Binding-site contacts:
Ligand atom N2 contacts residue ASN79 of chain 1.F at 4.3 Å.
Ligand atom C1 contacts residue ASN82 of chain 1.F at 1.4 Å.
Ligand atom C6 contacts residue ARG258 of chain 1.C at 4.0 Å.
Ligand atom C7 contacts residue ASN82 of chain 1.F at 4.0 Å.
Ligand atom C4 contacts residue ASN82 of chain 1.F at 4.2 Å.
Ligand atom C8 contacts residue ASN79 of chain 1.F at 3.9 Å.
Ligand atom C3 contacts residue ASN82 of chain 1.F at 3.8 Å.
Ligand atom O7 contacts residue ASN79 of chain 1.F at 3.4 Å (h-bond).
Ligand atom C1 contacts residue GLU67 of chain 1.F at 4.4 Å.
Ligand atom O6 contacts residue ARG258 of chain 1.C at 3.2 Å (salt-bridge).
Ligand atom N2 contacts residue GLY78 of chain 1.F at 4.4 Å.
Ligand atom C8 contacts residue HIS75 of chain 1.F at 3.5 Å.
Ligand atom C2 contacts residue ASN82 of chain 1.F at 2.5 Å.
Ligand atom C5 contacts residue ASN82 of chain 1.F at 3.6 Å.
Ligand atom O7 contacts residue GLU106 of chain 1.C at 3.7 Å.
Ligand atom C8 contacts residue ARG295 of chain 1.E at 3.7 Å.
Ligand atom O5 contacts residue ASN82 of chain 1.F at 2.3 Å (h-bond).
Ligand atom C7 contacts residue ASN79 of chain 1.F at 3.6 Å.
Ligand atom O3 contacts residue ARG258 of chain 1.C at 4.4 Å.
Ligand atom C7 contacts residue HIS75 of chain 1.F at 3.9 Å.
Ligand atom O7 contacts residue HIS75 of chain 1.F at 3.4 Å (h-bond).
Ligand atom C8 contacts residue GLY78 of chain 1.F at 4.2 Å.
Ligand atom O7 contacts residue ASN82 of chain 1.F at 4.5 Å.
Ligand atom N2 contacts residue ASN82 of chain 1.F at 3.0 Å (h-bond).

This small molecule binds to this protein.
Small molecule (SMILES): CC(=O)N[C@H]1[C@H](O[C@H]2[C@H](O)[C@@H](NC(C)=O)CO[C@@H]2CO)O[C@H](CO)[C@@H](O)[C@@H]1O

Sequence of chain 1.E:
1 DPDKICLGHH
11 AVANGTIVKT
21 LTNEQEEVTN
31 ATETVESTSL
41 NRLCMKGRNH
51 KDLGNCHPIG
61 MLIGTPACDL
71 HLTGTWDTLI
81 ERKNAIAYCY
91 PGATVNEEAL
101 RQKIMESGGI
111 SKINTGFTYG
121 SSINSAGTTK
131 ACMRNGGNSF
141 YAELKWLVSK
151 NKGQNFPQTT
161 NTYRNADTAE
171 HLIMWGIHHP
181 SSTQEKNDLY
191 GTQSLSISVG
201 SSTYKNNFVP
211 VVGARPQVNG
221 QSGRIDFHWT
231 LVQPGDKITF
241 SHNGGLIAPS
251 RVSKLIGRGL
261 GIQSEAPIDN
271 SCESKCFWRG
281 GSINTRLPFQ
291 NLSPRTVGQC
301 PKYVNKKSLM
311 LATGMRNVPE

Sequence of chain 1.C:
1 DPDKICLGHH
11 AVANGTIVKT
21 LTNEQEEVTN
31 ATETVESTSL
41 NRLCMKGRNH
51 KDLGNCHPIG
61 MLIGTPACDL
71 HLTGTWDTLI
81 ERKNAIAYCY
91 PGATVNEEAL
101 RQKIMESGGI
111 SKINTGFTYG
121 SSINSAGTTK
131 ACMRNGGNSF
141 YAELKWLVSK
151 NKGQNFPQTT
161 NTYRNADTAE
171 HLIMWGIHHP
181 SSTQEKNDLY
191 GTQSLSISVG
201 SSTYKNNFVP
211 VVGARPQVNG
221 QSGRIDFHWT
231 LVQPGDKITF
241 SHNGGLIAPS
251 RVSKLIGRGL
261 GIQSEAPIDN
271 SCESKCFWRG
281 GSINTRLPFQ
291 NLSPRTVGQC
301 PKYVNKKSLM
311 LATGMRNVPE

Sequence of chain 1.F:
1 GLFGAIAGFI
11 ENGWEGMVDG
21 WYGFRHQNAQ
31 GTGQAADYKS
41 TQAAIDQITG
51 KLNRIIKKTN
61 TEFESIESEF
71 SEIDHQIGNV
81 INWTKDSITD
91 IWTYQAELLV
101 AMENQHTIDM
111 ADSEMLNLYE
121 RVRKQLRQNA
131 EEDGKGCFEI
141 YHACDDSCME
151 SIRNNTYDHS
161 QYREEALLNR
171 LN